Binding-site contacts:
Ligand atom C1 contacts residue ASN271 of chain 1.H at 1.4 Å.
Ligand atom C5 contacts residue ILE292 of chain 1.H at 4.2 Å (hydrophobic).
Ligand atom C4 contacts residue ASN271 of chain 1.H at 4.2 Å.
Ligand atom O6 contacts residue ILE292 of chain 1.H at 3.6 Å.
Ligand atom C6 contacts residue ILE292 of chain 1.H at 3.6 Å (hydrophobic).
Ligand atom O5 contacts residue ASN271 of chain 1.H at 2.3 Å (h-bond).
Ligand atom C7 contacts residue ASN271 of chain 1.H at 3.8 Å.
Ligand atom C2 contacts residue ASN271 of chain 1.H at 2.4 Å.
Ligand atom N2 contacts residue ASN271 of chain 1.H at 2.9 Å (h-bond).
Ligand atom O7 contacts residue ASN271 of chain 1.H at 4.3 Å.
Ligand atom C3 contacts residue ASN271 of chain 1.H at 3.8 Å.
Ligand atom C8 contacts residue VAL410 of chain 1.H at 3.7 Å (hydrophobic).
Ligand atom C5 contacts residue ASN271 of chain 1.H at 3.6 Å.
Ligand atom O5 contacts residue ILE292 of chain 1.H at 3.4 Å.

This protein binds this small molecule.
Small molecule (SMILES): CC(=O)N[C@H]1[C@H](O[C@H]2[C@H](O)[C@@H](NC(C)=O)CO[C@@H]2CO)O[C@H](CO)[C@@H](O)[C@@H]1O

Sequence of chain 1.H:
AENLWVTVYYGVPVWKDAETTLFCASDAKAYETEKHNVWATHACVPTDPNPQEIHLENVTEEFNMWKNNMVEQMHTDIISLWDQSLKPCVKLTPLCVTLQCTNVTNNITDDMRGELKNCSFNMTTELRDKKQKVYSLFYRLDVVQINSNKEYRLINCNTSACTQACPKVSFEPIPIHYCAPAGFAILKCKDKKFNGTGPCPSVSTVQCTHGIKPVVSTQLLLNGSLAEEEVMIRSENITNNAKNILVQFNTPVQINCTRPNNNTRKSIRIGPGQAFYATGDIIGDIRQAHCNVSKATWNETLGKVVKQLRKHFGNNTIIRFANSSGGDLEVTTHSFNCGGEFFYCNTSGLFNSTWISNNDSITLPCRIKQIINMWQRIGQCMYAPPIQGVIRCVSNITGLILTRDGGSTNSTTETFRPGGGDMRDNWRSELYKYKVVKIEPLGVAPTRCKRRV